Binding-site contacts:
Ligand atom C7 contacts residue GLU179 of chain 1.A at 4.2 Å.
Ligand atom C6 contacts residue TYR154 of chain 1.A at 4.4 Å (hydrophobic).
Ligand atom C1 contacts residue GLU152 of chain 1.A at 4.0 Å.
Ligand atom C6 contacts residue SER153 of chain 1.A at 4.3 Å.
Ligand atom O3 contacts residue GLU179 of chain 1.A at 4.1 Å.
Ligand atom O6 contacts residue SER153 of chain 1.A at 3.1 Å (h-bond).
Ligand atom N2 contacts residue ASN151 of chain 1.A at 2.9 Å (h-bond).
Ligand atom O5 contacts residue ASN151 of chain 1.A at 2.3 Å (h-bond).
Ligand atom C4 contacts residue ASN151 of chain 1.A at 4.2 Å.
Ligand atom O5 contacts residue GLU179 of chain 1.A at 4.0 Å.
Ligand atom C7 contacts residue ASN151 of chain 1.A at 3.1 Å.
Ligand atom C3 contacts residue ASN151 of chain 1.A at 3.8 Å.
Ligand atom O6 contacts residue TYR154 of chain 1.A at 3.6 Å.
Ligand atom C1 contacts residue ASN151 of chain 1.A at 1.4 Å.
Ligand atom O7 contacts residue ASN151 of chain 1.A at 2.9 Å (h-bond).
Ligand atom O7 contacts residue ILE180 of chain 1.A at 4.4 Å.
Ligand atom O5 contacts residue TYR154 of chain 1.A at 4.4 Å.
Ligand atom O7 contacts residue GLU179 of chain 1.A at 3.2 Å (salt-bridge).
Ligand atom C2 contacts residue GLU179 of chain 1.A at 4.1 Å.
Ligand atom C1 contacts residue SER153 of chain 1.A at 4.1 Å.
Ligand atom C8 contacts residue ASN151 of chain 1.A at 4.2 Å.
Ligand atom C5 contacts residue SER153 of chain 1.A at 4.4 Å.
Ligand atom C1 contacts residue GLU179 of chain 1.A at 3.9 Å.
Ligand atom O5 contacts residue SER153 of chain 1.A at 3.5 Å (h-bond).
Ligand atom C2 contacts residue ASN151 of chain 1.A at 2.4 Å.
Ligand atom O5 contacts residue GLU152 of chain 1.A at 4.4 Å.
Ligand atom C5 contacts residue ASN151 of chain 1.A at 3.6 Å.
Ligand atom O7 contacts residue HIS178 of chain 1.A at 3.7 Å.

The protein below binds the small molecule below.
Small molecule (SMILES): CC(=O)N[C@@H]1[C@@H](O)[C@H](O)[C@@H](CO)O[C@H]1O

Sequence of chain 1.A:
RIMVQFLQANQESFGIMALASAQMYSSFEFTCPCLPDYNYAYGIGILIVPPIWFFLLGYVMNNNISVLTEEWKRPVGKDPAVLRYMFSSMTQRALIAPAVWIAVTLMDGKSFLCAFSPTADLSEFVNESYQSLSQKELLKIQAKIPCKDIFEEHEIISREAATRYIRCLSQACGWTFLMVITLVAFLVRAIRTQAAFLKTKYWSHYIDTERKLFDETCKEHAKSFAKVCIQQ